Binding-site contacts:
Ligand atom C6 contacts residue PRO204 of chain 1.MA at 3.9 Å (hydrophobic).
Ligand atom C4' contacts residue DC1 of chain 1.GE at 3.9 Å.
Ligand atom OP1 contacts residue DC1 of chain 1.GE at 2.5 Å (h-bond).
Ligand atom C4 contacts residue PRO415 of chain 1.MA at 3.8 Å (hydrophobic).
Ligand atom N6 contacts residue GLY421 of chain 1.MA at 4.0 Å.
Ligand atom C2 contacts residue GLY423 of chain 1.MA at 3.4 Å.
Ligand atom N6 contacts residue SER416 of chain 1.MA at 3.4 Å (h-bond).
Ligand atom C8 contacts residue HIS414 of chain 1.MA at 3.0 Å.
Ligand atom OP2 contacts residue DC1 of chain 1.GE at 2.5 Å (h-bond).
Ligand atom C4 contacts residue PRO204 of chain 1.MA at 4.0 Å (hydrophobic).
Ligand atom C2' contacts residue HIS414 of chain 1.MA at 3.2 Å.
Ligand atom C2 contacts residue PRO204 of chain 1.MA at 4.1 Å (hydrophobic).
Ligand atom C6 contacts residue GLY423 of chain 1.MA at 3.9 Å.
Ligand atom C5' contacts residue DC1 of chain 1.GE at 3.1 Å.
Ligand atom O4' contacts residue DC1 of chain 1.GE at 3.9 Å.
Ligand atom C6 contacts residue VAL203 of chain 1.MA at 4.1 Å (hydrophobic).
Ligand atom N1 contacts residue PRO415 of chain 1.MA at 3.7 Å.
Ligand atom C6 contacts residue SER416 of chain 1.MA at 4.0 Å.
Ligand atom C5 contacts residue SER416 of chain 1.MA at 3.8 Å.
Ligand atom C6 contacts residue PRO415 of chain 1.MA at 3.7 Å (hydrophobic).
Ligand atom N1 contacts residue VAL203 of chain 1.MA at 3.5 Å.
Ligand atom N6 contacts residue GLY423 of chain 1.MA at 3.5 Å (h-bond).
Ligand atom O5' contacts residue DC1 of chain 1.GE at 2.5 Å (h-bond).
Ligand atom N7 contacts residue SER416 of chain 1.MA at 3.3 Å.
Ligand atom C8 contacts residue SER416 of chain 1.MA at 4.1 Å.
Ligand atom N9 contacts residue HIS414 of chain 1.MA at 4.1 Å.
Ligand atom C2 contacts residue PRO415 of chain 1.MA at 3.8 Å (hydrophobic).
Ligand atom C5 contacts residue PRO415 of chain 1.MA at 3.7 Å (hydrophobic).
Ligand atom C1' contacts residue PRO415 of chain 1.MA at 3.7 Å (hydrophobic).
Ligand atom C2' contacts residue PRO415 of chain 1.MA at 3.8 Å (hydrophobic).
Ligand atom N9 contacts residue PRO415 of chain 1.MA at 4.0 Å.
Ligand atom N7 contacts residue ASN393 of chain 1.MA at 4.0 Å.
Ligand atom C5 contacts residue PRO204 of chain 1.MA at 3.8 Å (hydrophobic).
Ligand atom C2 contacts residue VAL203 of chain 1.MA at 4.1 Å (hydrophobic).
Ligand atom N7 contacts residue PRO204 of chain 1.MA at 4.1 Å.
Ligand atom N6 contacts residue PHE422 of chain 1.MA at 4.0 Å.
Ligand atom N7 contacts residue HIS414 of chain 1.MA at 3.6 Å.
Ligand atom N3 contacts residue PRO415 of chain 1.MA at 3.9 Å.
Ligand atom P contacts residue DC1 of chain 1.GE at 1.6 Å.
Ligand atom N1 contacts residue GLY423 of chain 1.MA at 3.0 Å (h-bond).

Sequence of chain 1.MA:
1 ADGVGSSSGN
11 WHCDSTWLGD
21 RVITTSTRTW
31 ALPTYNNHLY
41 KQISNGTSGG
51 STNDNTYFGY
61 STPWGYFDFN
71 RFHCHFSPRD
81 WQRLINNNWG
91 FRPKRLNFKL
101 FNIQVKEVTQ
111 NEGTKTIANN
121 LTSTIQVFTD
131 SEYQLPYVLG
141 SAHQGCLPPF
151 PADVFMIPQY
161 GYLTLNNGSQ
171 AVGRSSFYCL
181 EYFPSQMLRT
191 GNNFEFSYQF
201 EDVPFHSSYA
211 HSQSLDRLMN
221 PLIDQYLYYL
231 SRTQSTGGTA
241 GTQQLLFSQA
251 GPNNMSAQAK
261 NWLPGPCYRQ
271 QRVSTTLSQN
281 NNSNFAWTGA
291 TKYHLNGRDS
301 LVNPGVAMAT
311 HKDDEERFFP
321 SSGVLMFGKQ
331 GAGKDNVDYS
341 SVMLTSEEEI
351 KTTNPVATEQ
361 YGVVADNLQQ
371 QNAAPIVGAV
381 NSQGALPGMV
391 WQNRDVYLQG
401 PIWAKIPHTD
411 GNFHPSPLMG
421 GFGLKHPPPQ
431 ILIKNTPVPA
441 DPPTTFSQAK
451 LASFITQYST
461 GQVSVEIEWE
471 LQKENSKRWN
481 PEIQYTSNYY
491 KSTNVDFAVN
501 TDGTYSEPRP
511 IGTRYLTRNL

This protein binds this small molecule.
Small molecule (SMILES): Nc1ncnc2c1ncn2[C@H]1C[C@H](O)[C@@H](COP(=O)(O)O)O1